The protein below binds the small molecule below.
Small molecule (SMILES): [N-]=[N+]=NCc1cc(C(=O)NCCCO[C@H]2O[C@H](CO)[C@@H](O)[C@H](O)[C@@H]2O)cc(C(=O)NCCCO[C@H]2O[C@H](CO)[C@@H](O)[C@H](O)[C@@H]2O)c1

Binding-site contacts:
Ligand atom O6 contacts residue LEU99 of chain 1.A at 3.1 Å (h-bond).
Ligand atom O5 contacts residue LEU99 of chain 1.A at 3.1 Å (h-bond).
Ligand atom OX6 contacts residue GLY98 of chain 1.B at 3.3 Å.
Ligand atom OX4 contacts residue ARG228 of chain 1.B at 3.1 Å (salt-bridge).
Ligand atom C4 contacts residue ASP208 of chain 1.A at 3.4 Å.
Ligand atom C6 contacts residue ASP208 of chain 1.A at 3.6 Å.
Ligand atom OX4 contacts residue ASN14 of chain 1.B at 2.7 Å (h-bond).
Ligand atom CXG contacts residue TYR12 of chain 1.B at 3.2 Å (hydrophobic).
Ligand atom O4 contacts residue ASN14 of chain 1.A at 3.0 Å (h-bond).
Ligand atom OX6 contacts residue ASP208 of chain 1.B at 3.0 Å (salt-bridge).
Ligand atom CXD contacts residue TYR12 of chain 1.B at 3.6 Å (hydrophobic).
Ligand atom OX3 contacts residue ARG228 of chain 1.B at 2.9 Å.
Ligand atom O4 contacts residue ARG228 of chain 1.A at 3.2 Å (salt-bridge).
Ligand atom OX6 contacts residue TYR100 of chain 1.B at 3.0 Å (h-bond).
Ligand atom OX contacts residue TYR100 of chain 1.B at 3.4 Å (h-bond).
Ligand atom O6 contacts residue ASP208 of chain 1.A at 2.8 Å (salt-bridge).
Ligand atom O3 contacts residue GLY227 of chain 1.A at 3.5 Å.
Ligand atom OX4 contacts residue ASP208 of chain 1.B at 2.8 Å (salt-bridge).
Ligand atom OX2 contacts residue LEU99 of chain 1.B at 3.6 Å.
Ligand atom CX6 contacts residue ALA207 of chain 1.B at 3.6 Å (hydrophobic).
Ligand atom O3 contacts residue ARG228 of chain 1.A at 2.8 Å (salt-bridge).
Ligand atom CD2 contacts residue LEU99 of chain 1.B at 3.5 Å (hydrophobic).
Ligand atom O contacts residue TYR100 of chain 1.A at 3.3 Å (h-bond).
Ligand atom NZ3 contacts residue TYR100 of chain 1.A at 3.5 Å (h-bond).
Ligand atom O6 contacts residue ALA207 of chain 1.A at 3.2 Å.
Ligand atom C6 contacts residue ALA207 of chain 1.A at 3.6 Å (hydrophobic).
Ligand atom CE1 contacts residue LEU99 of chain 1.A at 3.6 Å (hydrophobic).
Ligand atom CX6 contacts residue ASP208 of chain 1.B at 3.5 Å.
Ligand atom O2 contacts residue GLY98 of chain 1.A at 3.4 Å.
Ligand atom OX6 contacts residue ALA207 of chain 1.B at 3.3 Å.
Ligand atom OX6 contacts residue LEU99 of chain 1.B at 3.0 Å (h-bond).
Ligand atom O6 contacts residue TYR100 of chain 1.A at 3.0 Å (h-bond).
Ligand atom NZ2 contacts residue TYR100 of chain 1.A at 3.5 Å (h-bond).
Ligand atom CX4 contacts residue ASP208 of chain 1.B at 3.6 Å.
Ligand atom O6 contacts residue GLY98 of chain 1.A at 3.4 Å.
Ligand atom OX2 contacts residue GLY98 of chain 1.B at 3.5 Å.
Ligand atom O4 contacts residue ASP208 of chain 1.A at 2.5 Å (salt-bridge).
Ligand atom OX5 contacts residue LEU99 of chain 1.B at 3.2 Å (h-bond).
Ligand atom O2 contacts residue LEU99 of chain 1.A at 3.5 Å (h-bond).
Ligand atom CG contacts residue TYR12 of chain 1.A at 3.6 Å (hydrophobic).

Sequence of chain 1.A:
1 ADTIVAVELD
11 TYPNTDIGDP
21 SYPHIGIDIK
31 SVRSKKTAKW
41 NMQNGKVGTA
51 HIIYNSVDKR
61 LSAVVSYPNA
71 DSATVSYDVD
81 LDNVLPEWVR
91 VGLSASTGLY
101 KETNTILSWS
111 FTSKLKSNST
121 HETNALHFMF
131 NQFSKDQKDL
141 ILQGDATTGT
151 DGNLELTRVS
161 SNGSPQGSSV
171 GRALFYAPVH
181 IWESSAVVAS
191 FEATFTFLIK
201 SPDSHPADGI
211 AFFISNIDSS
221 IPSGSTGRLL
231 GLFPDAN

Sequence of chain 1.B:
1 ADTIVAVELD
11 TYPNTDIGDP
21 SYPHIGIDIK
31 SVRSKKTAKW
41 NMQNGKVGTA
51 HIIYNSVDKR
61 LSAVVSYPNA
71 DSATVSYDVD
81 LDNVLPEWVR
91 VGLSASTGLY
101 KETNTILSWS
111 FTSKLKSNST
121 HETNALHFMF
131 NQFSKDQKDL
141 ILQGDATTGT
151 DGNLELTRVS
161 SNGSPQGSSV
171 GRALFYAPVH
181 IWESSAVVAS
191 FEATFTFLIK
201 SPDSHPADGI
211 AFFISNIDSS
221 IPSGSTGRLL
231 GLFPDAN